Sequence of chain 2.B:
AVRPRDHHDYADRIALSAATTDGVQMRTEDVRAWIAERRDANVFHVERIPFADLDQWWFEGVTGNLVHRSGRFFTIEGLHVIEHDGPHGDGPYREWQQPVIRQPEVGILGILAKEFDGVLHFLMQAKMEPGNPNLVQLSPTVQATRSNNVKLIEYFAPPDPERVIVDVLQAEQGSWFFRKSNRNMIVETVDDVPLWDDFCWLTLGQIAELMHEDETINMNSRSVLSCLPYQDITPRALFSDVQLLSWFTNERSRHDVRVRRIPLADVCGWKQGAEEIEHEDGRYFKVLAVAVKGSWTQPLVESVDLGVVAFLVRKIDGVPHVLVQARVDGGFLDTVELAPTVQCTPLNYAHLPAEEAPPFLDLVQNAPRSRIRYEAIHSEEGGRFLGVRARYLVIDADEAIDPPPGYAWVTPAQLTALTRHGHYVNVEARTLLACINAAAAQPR

The protein below binds the small molecule below.
Small molecule (SMILES): Cc1cn([C@H]2C[C@H](O)[C@@H](CO[P](=O)(O)O[P](=O)(O)O[C@H]3O[C@@H](C)[C@H](O)[C@@H](O)[C@H]3O)O2)c(=O)[nH]c1=O

Binding-site contacts:
Ligand atom O3P contacts residue CYS368 of chain 2.B at 3.5 Å.
Ligand atom N11 contacts residue TYR302 of chain 2.B at 3.5 Å.
Ligand atom O21 contacts residue TYR302 of chain 2.B at 3.5 Å (h-bond).
Ligand atom C6 contacts residue VAL333 of chain 2.B at 3.5 Å (hydrophobic).
Ligand atom C5A contacts residue TYR302 of chain 2.B at 3.5 Å (hydrophobic).
Ligand atom N31 contacts residue TYR302 of chain 2.B at 3.4 Å.
Ligand atom C5A contacts residue GLN108 of chain 2.B at 3.6 Å.
Ligand atom C51 contacts residue TRP106 of chain 2.B at 3.6 Å (hydrophobic).
Ligand atom C3 contacts residue TRP194 of chain 2.B at 3.5 Å (hydrophobic).
Ligand atom O5 contacts residue CYS368 of chain 2.B at 3.3 Å.
Ligand atom C21 contacts residue TYR302 of chain 2.B at 3.5 Å (hydrophobic).
Ligand atom N31 contacts residue TRP106 of chain 2.B at 3.4 Å.
Ligand atom O2 contacts residue GLN367 of chain 2.B at 3.0 Å (h-bond).
Ligand atom C61 contacts residue TYR302 of chain 2.B at 3.5 Å (hydrophobic).
Ligand atom O21 contacts residue TRP106 of chain 2.B at 3.3 Å.
Ligand atom O4P contacts residue TYR373 of chain 2.B at 2.7 Å (h-bond).
Ligand atom O4 contacts residue TRP194 of chain 2.B at 3.2 Å.
Ligand atom O3' contacts residue ARG104 of chain 2.B at 3.0 Å (salt-bridge).
Ligand atom O3P contacts residue TYR373 of chain 2.B at 3.6 Å.
Ligand atom O2 contacts residue SER193 of chain 2.B at 3.5 Å (h-bond).
Ligand atom C6 contacts residue CYS368 of chain 2.B at 3.5 Å (hydrophobic).
Ligand atom C41 contacts residue TRP106 of chain 2.B at 3.4 Å (hydrophobic).
Ligand atom O41 contacts residue TYR302 of chain 2.B at 3.6 Å.
Ligand atom O1P contacts residue SER193 of chain 2.B at 3.5 Å.
Ligand atom OPP contacts residue ASN372 of chain 2.B at 3.5 Å (h-bond).
Ligand atom O3P contacts residue ASN372 of chain 2.B at 2.9 Å (h-bond).
Ligand atom O41 contacts residue TRP288 of chain 2.B at 3.1 Å (h-bond).
Ligand atom O41 contacts residue GLN107 of chain 2.B at 3.4 Å (h-bond).
Ligand atom C5' contacts residue TYR373 of chain 2.B at 3.5 Å (hydrophobic).
Ligand atom O3 contacts residue TRP194 of chain 2.B at 3.1 Å.
Ligand atom O2P contacts residue ARG351 of chain 2.B at 3.6 Å (salt-bridge).
Ligand atom C51 contacts residue TYR302 of chain 2.B at 3.5 Å (hydrophobic).
Ligand atom O3P contacts residue THR369 of chain 2.B at 2.8 Å (h-bond).
Ligand atom C2 contacts residue SER193 of chain 2.B at 3.6 Å.
Ligand atom C41 contacts residue TYR302 of chain 2.B at 3.4 Å (hydrophobic).
Ligand atom O3 contacts residue SER193 of chain 2.B at 2.6 Å (h-bond).
Ligand atom O4P contacts residue ARG351 of chain 2.B at 3.2 Å (salt-bridge).
Ligand atom C21 contacts residue TRP106 of chain 2.B at 3.4 Å (hydrophobic).
Ligand atom O1 contacts residue ARG351 of chain 2.B at 3.0 Å (salt-bridge).
Ligand atom O4' contacts residue TYR302 of chain 2.B at 3.3 Å.